The small molecule below binds the protein below.
Small molecule (SMILES): CC(=O)N[C@H]1[C@H](O[C@H]2[C@H](O)[C@@H](NC(C)=O)CO[C@@H]2CO)O[C@H](CO)[C@@H](O)[C@@H]1O

Sequence of chain 37.T:
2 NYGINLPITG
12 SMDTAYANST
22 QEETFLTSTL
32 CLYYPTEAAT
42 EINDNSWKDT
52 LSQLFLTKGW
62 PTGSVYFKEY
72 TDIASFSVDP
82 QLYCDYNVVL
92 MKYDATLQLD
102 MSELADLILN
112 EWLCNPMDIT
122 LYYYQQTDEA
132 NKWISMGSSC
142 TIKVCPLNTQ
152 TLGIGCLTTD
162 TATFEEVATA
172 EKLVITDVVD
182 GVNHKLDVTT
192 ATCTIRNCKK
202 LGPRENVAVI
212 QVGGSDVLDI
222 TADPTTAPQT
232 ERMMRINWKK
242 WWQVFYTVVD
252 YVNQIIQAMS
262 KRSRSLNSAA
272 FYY

Binding-site contacts:
Ligand atom C8 contacts residue ASN19 of chain 37.T at 4.3 Å.
Ligand atom O7 contacts residue ASN19 of chain 37.T at 4.1 Å.
Ligand atom C2 contacts residue ASN19 of chain 37.T at 3.0 Å.
Ligand atom C1 contacts residue ASN19 of chain 37.T at 1.7 Å.
Ligand atom N2 contacts residue ASN19 of chain 37.T at 3.1 Å (h-bond).
Ligand atom C5 contacts residue ASN19 of chain 37.T at 3.8 Å.
Ligand atom C7 contacts residue ASN19 of chain 37.T at 3.6 Å.
Ligand atom O5 contacts residue ASN19 of chain 37.T at 2.8 Å (h-bond).
Ligand atom C3 contacts residue ASN19 of chain 37.T at 4.1 Å.